A small-molecule ligand and the protein it binds are described below.
Small molecule (SMILES): CC(=O)N[C@@H]1[C@@H](O)[C@H](O)[C@@H](CO)O[C@H]1O

Sequence of chain 13.C:
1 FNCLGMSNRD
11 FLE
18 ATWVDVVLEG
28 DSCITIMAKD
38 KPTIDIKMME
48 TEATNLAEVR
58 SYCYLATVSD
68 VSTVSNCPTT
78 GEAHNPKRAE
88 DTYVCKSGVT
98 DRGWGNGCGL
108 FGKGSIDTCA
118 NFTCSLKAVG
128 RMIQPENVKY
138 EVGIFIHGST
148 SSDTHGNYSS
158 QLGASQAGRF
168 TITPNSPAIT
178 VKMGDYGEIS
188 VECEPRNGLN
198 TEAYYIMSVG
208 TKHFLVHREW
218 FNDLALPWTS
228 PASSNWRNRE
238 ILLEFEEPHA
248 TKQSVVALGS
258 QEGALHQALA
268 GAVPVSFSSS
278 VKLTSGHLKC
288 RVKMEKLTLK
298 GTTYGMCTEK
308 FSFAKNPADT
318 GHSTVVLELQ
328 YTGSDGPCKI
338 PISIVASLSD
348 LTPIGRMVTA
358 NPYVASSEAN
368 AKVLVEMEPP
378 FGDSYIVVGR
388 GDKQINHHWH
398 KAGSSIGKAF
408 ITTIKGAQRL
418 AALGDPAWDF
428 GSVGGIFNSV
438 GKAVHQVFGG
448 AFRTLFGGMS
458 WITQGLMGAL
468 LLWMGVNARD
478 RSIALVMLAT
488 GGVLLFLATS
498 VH

Binding-site contacts:
Ligand atom C5 contacts residue ASN154 of chain 13.C at 3.7 Å.
Ligand atom C8 contacts residue ASN154 of chain 13.C at 4.2 Å.
Ligand atom C7 contacts residue ASN154 of chain 13.C at 4.0 Å.
Ligand atom C3 contacts residue ASN154 of chain 13.C at 3.8 Å.
Ligand atom C2 contacts residue ASN154 of chain 13.C at 2.4 Å.
Ligand atom C1 contacts residue ASN154 of chain 13.C at 1.4 Å.
Ligand atom C4 contacts residue ASN154 of chain 13.C at 4.2 Å.
Ligand atom O5 contacts residue ASN154 of chain 13.C at 2.4 Å (h-bond).
Ligand atom N2 contacts residue ASN154 of chain 13.C at 2.9 Å (h-bond).
Ligand atom O5 contacts residue SER157 of chain 13.C at 3.8 Å.
Ligand atom C1 contacts residue SER157 of chain 13.C at 3.9 Å.